The protein below binds the small molecule below.
Small molecule (SMILES): Cc1nn(-c2cccc3cc(Cc4cccc(C(F)(F)F)c4)sc23)c(CO)c1C(=O)NCCO

Sequence of chain 1.D:
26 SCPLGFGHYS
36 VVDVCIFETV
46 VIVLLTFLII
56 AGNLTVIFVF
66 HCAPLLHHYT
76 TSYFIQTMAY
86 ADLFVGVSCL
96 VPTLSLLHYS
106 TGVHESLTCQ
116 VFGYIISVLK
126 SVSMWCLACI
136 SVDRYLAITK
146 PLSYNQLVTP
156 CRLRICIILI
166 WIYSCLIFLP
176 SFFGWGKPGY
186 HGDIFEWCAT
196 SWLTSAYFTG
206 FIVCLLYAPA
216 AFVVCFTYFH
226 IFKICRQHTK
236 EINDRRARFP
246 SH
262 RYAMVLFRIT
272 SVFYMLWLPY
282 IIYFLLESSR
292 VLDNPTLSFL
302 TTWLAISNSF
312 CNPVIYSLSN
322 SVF

Binding-site contacts:
Ligand atom C4 contacts residue PRO296 of chain 1.D at 3.6 Å (hydrophobic).
Ligand atom O2 contacts residue ILE189 of chain 1.D at 2.8 Å (h-bond).
Ligand atom N3 contacts residue ASP38 of chain 1.D at 2.7 Å (salt-bridge).
Ligand atom O1 contacts residue ALA194 of chain 1.D at 3.3 Å.
Ligand atom O3 contacts residue CYS40 of chain 1.D at 2.7 Å (h-bond).
Ligand atom S1 contacts residue ASP188 of chain 1.D at 3.5 Å.
Ligand atom C24 contacts residue CYS40 of chain 1.D at 3.2 Å (hydrophobic).
Ligand atom C3 contacts residue SER26 of chain 1.D at 3.3 Å.
Ligand atom F2 contacts residue HIS186 of chain 1.D at 3.3 Å.
Ligand atom O3 contacts residue TYR34 of chain 1.D at 3.3 Å.
Ligand atom C23 contacts residue ASP38 of chain 1.D at 3.3 Å.
Ligand atom C8 contacts residue ASP188 of chain 1.D at 3.5 Å.
Ligand atom C24 contacts residue TYR34 of chain 1.D at 3.5 Å (hydrophobic).
Ligand atom C15 contacts residue HIS186 of chain 1.D at 3.2 Å.
Ligand atom F2 contacts residue PHE117 of chain 1.D at 3.2 Å.
Ligand atom C4 contacts residue SER299 of chain 1.D at 3.4 Å.
Ligand atom C13 contacts residue ILE47 of chain 1.D at 3.6 Å (hydrophobic).
Ligand atom O3 contacts residue VAL39 of chain 1.D at 3.1 Å (h-bond).
Ligand atom F2 contacts residue ILE307 of chain 1.D at 3.4 Å.
Ligand atom C11 contacts residue PHE300 of chain 1.D at 3.5 Å (hydrophobic).
Ligand atom O2 contacts residue GLU191 of chain 1.D at 2.8 Å (salt-bridge).
Ligand atom C10 contacts residue THR303 of chain 1.D at 3.6 Å.
Ligand atom C18 contacts residue ILE189 of chain 1.D at 3.1 Å (hydrophobic).
Ligand atom C7 contacts residue SER299 of chain 1.D at 3.5 Å.
Ligand atom O3 contacts residue ASP38 of chain 1.D at 3.3 Å.
Ligand atom F3 contacts residue ILE307 of chain 1.D at 3.2 Å.
Ligand atom F1 contacts residue ILE189 of chain 1.D at 3.3 Å.
Ligand atom C11 contacts residue THR303 of chain 1.D at 3.6 Å.
Ligand atom F3 contacts residue CYS94 of chain 1.D at 3.1 Å.
Ligand atom C21 contacts residue TYR34 of chain 1.D at 3.4 Å (hydrophobic).
Ligand atom S1 contacts residue ILE189 of chain 1.D at 3.5 Å (h-bond).
Ligand atom C22 contacts residue ILE189 of chain 1.D at 3.1 Å (hydrophobic).
Ligand atom C19 contacts residue ILE189 of chain 1.D at 3.5 Å (hydrophobic).
Ligand atom F2 contacts residue CYS94 of chain 1.D at 3.6 Å.
Ligand atom C9 contacts residue THR303 of chain 1.D at 3.5 Å.
Ligand atom O1 contacts residue ASP188 of chain 1.D at 3.1 Å (salt-bridge).
Ligand atom F1 contacts residue PHE117 of chain 1.D at 3.2 Å.
Ligand atom C12 contacts residue ILE47 of chain 1.D at 3.6 Å (hydrophobic).
Ligand atom C9 contacts residue TYR185 of chain 1.D at 3.2 Å (hydrophobic).
Ligand atom C13 contacts residue ILE307 of chain 1.D at 3.6 Å (hydrophobic).